Sequence of chain 1.A:
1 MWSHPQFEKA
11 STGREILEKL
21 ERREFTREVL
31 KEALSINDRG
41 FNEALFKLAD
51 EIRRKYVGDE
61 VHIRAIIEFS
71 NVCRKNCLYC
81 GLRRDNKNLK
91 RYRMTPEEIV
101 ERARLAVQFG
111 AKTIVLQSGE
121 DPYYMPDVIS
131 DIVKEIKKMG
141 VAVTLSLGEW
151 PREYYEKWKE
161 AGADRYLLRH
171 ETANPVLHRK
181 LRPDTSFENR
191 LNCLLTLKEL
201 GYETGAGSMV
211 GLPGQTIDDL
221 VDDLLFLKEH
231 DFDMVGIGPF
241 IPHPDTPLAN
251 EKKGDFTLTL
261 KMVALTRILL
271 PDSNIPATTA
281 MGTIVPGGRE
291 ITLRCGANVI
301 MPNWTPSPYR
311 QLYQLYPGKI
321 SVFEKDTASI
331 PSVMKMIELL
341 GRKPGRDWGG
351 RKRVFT

The protein below binds the small molecule below.
Small molecule (SMILES): CC(=O)C(=O)O

Binding-site contacts:
Ligand atom OXT contacts residue PRO247 of chain 1.A at 4.1 Å.
Ligand atom O contacts residue GLU251 of chain 1.A at 4.3 Å.
Ligand atom O3 contacts residue LEU78 of chain 1.A at 4.0 Å.